Sequence of chain 1.F:
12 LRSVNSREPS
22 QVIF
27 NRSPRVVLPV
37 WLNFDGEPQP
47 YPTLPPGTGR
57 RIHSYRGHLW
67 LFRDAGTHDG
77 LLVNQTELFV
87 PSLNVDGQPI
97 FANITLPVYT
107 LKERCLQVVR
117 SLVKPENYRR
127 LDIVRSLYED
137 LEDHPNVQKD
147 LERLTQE

Binding-site contacts:
Ligand atom NAO contacts residue HIS59 of chain 1.F at 2.9 Å (h-bond).
Ligand atom OAP contacts residue ILE58 of chain 1.F at 3.5 Å.
Ligand atom CAU contacts residue PRO48 of chain 1.F at 3.8 Å (hydrophobic).
Ligand atom CB contacts residue TRP66 of chain 1.F at 3.5 Å (hydrophobic).
Ligand atom CAK contacts residue HIS59 of chain 1.F at 3.8 Å.
Ligand atom CAF contacts residue TYR47 of chain 1.F at 4.0 Å (hydrophobic).
Ligand atom CAJ contacts residue PRO48 of chain 1.F at 3.6 Å (hydrophobic).
Ligand atom CD2 contacts residue HIS64 of chain 1.F at 3.8 Å.
Ligand atom C contacts residue TYR47 of chain 1.F at 3.6 Å (hydrophobic).
Ligand atom CAQ contacts residue TYR61 of chain 1.F at 3.9 Å (hydrophobic).
Ligand atom OAP contacts residue PRO48 of chain 1.F at 4.0 Å.
Ligand atom CG contacts residue HIS64 of chain 1.F at 3.7 Å.
Ligand atom CAI contacts residue ARG56 of chain 1.F at 3.8 Å.
Ligand atom CB contacts residue TYR47 of chain 1.F at 3.9 Å (hydrophobic).
Ligand atom CAH contacts residue ILE58 of chain 1.F at 3.2 Å (hydrophobic).
Ligand atom OAB contacts residue TYR61 of chain 1.F at 3.8 Å.
Ligand atom CG contacts residue TRP37 of chain 1.F at 4.0 Å (hydrophobic).
Ligand atom OD1 contacts residue HIS64 of chain 1.F at 2.6 Å (h-bond).
Ligand atom CAT contacts residue ILE58 of chain 1.F at 3.7 Å (hydrophobic).
Ligand atom OD1 contacts residue SER60 of chain 1.F at 2.6 Å (h-bond).
Ligand atom CA contacts residue HIS59 of chain 1.F at 3.3 Å.
Ligand atom CA contacts residue TYR47 of chain 1.F at 3.9 Å (hydrophobic).
Ligand atom N contacts residue TYR47 of chain 1.F at 3.6 Å.
Ligand atom OD1 contacts residue TYR61 of chain 1.F at 3.7 Å.
Ligand atom CB contacts residue HIS59 of chain 1.F at 3.3 Å.
Ligand atom CD2 contacts residue TYR47 of chain 1.F at 3.5 Å (hydrophobic).
Ligand atom CAA contacts residue TRP37 of chain 1.F at 3.8 Å (hydrophobic).
Ligand atom CD2 contacts residue TRP37 of chain 1.F at 3.5 Å (hydrophobic).
Ligand atom NAN contacts residue ARG56 of chain 1.F at 3.1 Å (salt-bridge).
Ligand atom CAF contacts residue HIS59 of chain 1.F at 3.7 Å.
Ligand atom CAI contacts residue PRO48 of chain 1.F at 3.3 Å (hydrophobic).
Ligand atom CG contacts residue SER60 of chain 1.F at 3.6 Å.
Ligand atom NAN contacts residue PRO48 of chain 1.F at 3.4 Å.
Ligand atom O contacts residue TYR47 of chain 1.F at 2.7 Å (h-bond).
Ligand atom CAU contacts residue ILE58 of chain 1.F at 3.7 Å (hydrophobic).
Ligand atom CB contacts residue SER60 of chain 1.F at 4.0 Å.
Ligand atom C contacts residue HIS59 of chain 1.F at 3.6 Å.
Ligand atom CG contacts residue TRP66 of chain 1.F at 3.5 Å (hydrophobic).
Ligand atom CAH contacts residue TYR47 of chain 1.F at 3.8 Å (hydrophobic).
Ligand atom CAT contacts residue TYR47 of chain 1.F at 3.8 Å (hydrophobic).

This protein binds this small molecule.
Small molecule (SMILES): CC(=O)N1C[C@H](O)C[C@H]1C(=O)NCc1ccc(-c2cnco2)cc1